The protein below binds the small molecule below.
Small molecule (SMILES): Oc1ccc(Cl)cc1O

Binding-site contacts:
Ligand atom O7 contacts residue HIS222 of chain 1.A at 4.0 Å.
Ligand atom O8 contacts residue TYR162 of chain 1.A at 3.9 Å.
Ligand atom C2 contacts residue HIS222 of chain 1.A at 3.9 Å.
Ligand atom O7 contacts residue TYR106 of chain 1.A at 3.5 Å.
Ligand atom C1 contacts residue TYR106 of chain 1.A at 3.6 Å (hydrophobic).
Ligand atom C3 contacts residue GLY104 of chain 1.A at 3.5 Å.
Ligand atom C2 contacts residue HIS220 of chain 1.A at 3.9 Å.
Ligand atom C4 contacts residue PRO105 of chain 1.A at 3.7 Å (hydrophobic).
Ligand atom CL9 contacts residue ASP80 of chain 1.A at 3.4 Å.
Ligand atom C2 contacts residue ARG217 of chain 1.A at 3.5 Å.
Ligand atom C1 contacts residue ARG217 of chain 1.A at 3.8 Å.
Ligand atom O7 contacts residue HIS220 of chain 1.A at 3.3 Å (h-bond).
Ligand atom C5 contacts residue LEU77 of chain 1.A at 4.0 Å (hydrophobic).
Ligand atom C1 contacts residue HIS220 of chain 1.A at 3.9 Å.
Ligand atom CL9 contacts residue ALA250 of chain 1.A at 3.9 Å.
Ligand atom O8 contacts residue FE1 of chain 1.B at 2.1 Å.
Ligand atom C3 contacts residue PRO105 of chain 1.A at 3.6 Å (hydrophobic).
Ligand atom C5 contacts residue PRO105 of chain 1.A at 4.1 Å (hydrophobic).
Ligand atom C1 contacts residue TYR162 of chain 1.A at 4.1 Å (hydrophobic).
Ligand atom C6 contacts residue FE1 of chain 1.B at 4.1 Å.
Ligand atom CL9 contacts residue ILE102 of chain 1.A at 3.8 Å.
Ligand atom C6 contacts residue TYR106 of chain 1.A at 3.4 Å (hydrophobic).
Ligand atom C6 contacts residue TYR196 of chain 1.A at 3.4 Å (hydrophobic).
Ligand atom CL9 contacts residue VAL81 of chain 1.A at 3.2 Å.
Ligand atom C2 contacts residue GLY104 of chain 1.A at 4.1 Å.
Ligand atom O7 contacts residue FE1 of chain 1.B at 2.0 Å.
Ligand atom O8 contacts residue HIS222 of chain 1.A at 2.6 Å.
Ligand atom O8 contacts residue GLY104 of chain 1.A at 4.0 Å.
Ligand atom C4 contacts residue ARG217 of chain 1.A at 3.9 Å.
Ligand atom C2 contacts residue PRO105 of chain 1.A at 3.9 Å (hydrophobic).
Ligand atom C3 contacts residue ARG217 of chain 1.A at 3.7 Å.
Ligand atom C2 contacts residue FE1 of chain 1.B at 2.8 Å.
Ligand atom O7 contacts residue TYR196 of chain 1.A at 3.9 Å.
Ligand atom O8 contacts residue ARG217 of chain 1.A at 3.4 Å (salt-bridge).
Ligand atom C3 contacts residue ILE102 of chain 1.A at 4.0 Å (hydrophobic).
Ligand atom C1 contacts residue FE1 of chain 1.B at 2.7 Å.
Ligand atom O7 contacts residue TYR162 of chain 1.A at 2.9 Å (h-bond).
Ligand atom C5 contacts residue ARG217 of chain 1.A at 3.7 Å.
Ligand atom C6 contacts residue ARG217 of chain 1.A at 3.7 Å.
Ligand atom O8 contacts residue HIS220 of chain 1.A at 3.3 Å (h-bond).

Sequence of chain 1.A:
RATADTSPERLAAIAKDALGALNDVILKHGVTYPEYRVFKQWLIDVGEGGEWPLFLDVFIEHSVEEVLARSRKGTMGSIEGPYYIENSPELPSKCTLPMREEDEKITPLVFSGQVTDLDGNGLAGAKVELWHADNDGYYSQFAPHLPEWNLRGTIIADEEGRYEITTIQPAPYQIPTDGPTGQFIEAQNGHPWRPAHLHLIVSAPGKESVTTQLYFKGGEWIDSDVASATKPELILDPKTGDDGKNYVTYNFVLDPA